Binding-site contacts:
Ligand atom N4 contacts residue TYR50 of chain 1.N at 4.1 Å.
Ligand atom O7 contacts residue THR62 of chain 1.N at 3.8 Å.
Ligand atom C7 contacts residue THR62 of chain 1.N at 3.6 Å.
Ligand atom O5 contacts residue TYR50 of chain 1.N at 3.3 Å (h-bond).
Ligand atom C2 contacts residue ASN60 of chain 1.N at 4.4 Å.
Ligand atom O7 contacts residue SER63 of chain 1.N at 3.9 Å.
Ligand atom O5 contacts residue SER63 of chain 1.N at 2.3 Å (h-bond).
Ligand atom O10 contacts residue GLU59 of chain 1.N at 3.7 Å.
Ligand atom O7 contacts residue ASN60 of chain 1.N at 4.0 Å.
Ligand atom C4 contacts residue TYR50 of chain 1.N at 3.9 Å (hydrophobic).
Ligand atom C6 contacts residue LYS56 of chain 1.N at 3.6 Å.
Ligand atom C1 contacts residue TYR50 of chain 1.N at 4.2 Å (hydrophobic).
Ligand atom N2 contacts residue THR62 of chain 1.N at 4.2 Å.
Ligand atom C1 contacts residue ASN60 of chain 1.N at 4.0 Å.
Ligand atom C6 contacts residue TYR50 of chain 1.N at 2.3 Å (hydrophobic).
Ligand atom O5 contacts residue ASN60 of chain 1.N at 4.4 Å.
Ligand atom C5 contacts residue SER63 of chain 1.N at 3.6 Å.
Ligand atom C8 contacts residue THR62 of chain 1.N at 3.5 Å.
Ligand atom N2 contacts residue SER63 of chain 1.N at 2.8 Å (h-bond).
Ligand atom C4 contacts residue SER63 of chain 1.N at 4.1 Å.
Ligand atom C2 contacts residue SER63 of chain 1.N at 2.3 Å.
Ligand atom C5 contacts residue TYR50 of chain 1.N at 2.6 Å (hydrophobic).
Ligand atom C7 contacts residue SER63 of chain 1.N at 3.5 Å.
Ligand atom C1 contacts residue SER63 of chain 1.N at 1.4 Å.
Ligand atom O5 contacts residue GLU59 of chain 1.N at 4.4 Å.
Ligand atom C3 contacts residue SER63 of chain 1.N at 3.7 Å.

The protein below binds the small molecule below.
Small molecule (SMILES): CC(=O)N[C@H]1[C@H](O[C@H]2O[C@H](CO)[C@H](O)[C@H](O)[C@H]2O)[C@@H](NC(C)=O)CO[C@@H]1C

Sequence of chain 1.N:
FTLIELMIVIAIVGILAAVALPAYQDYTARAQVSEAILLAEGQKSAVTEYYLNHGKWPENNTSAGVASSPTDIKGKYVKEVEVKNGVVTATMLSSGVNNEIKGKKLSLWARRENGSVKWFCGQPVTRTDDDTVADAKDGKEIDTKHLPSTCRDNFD